Sequence of chain 1.A:
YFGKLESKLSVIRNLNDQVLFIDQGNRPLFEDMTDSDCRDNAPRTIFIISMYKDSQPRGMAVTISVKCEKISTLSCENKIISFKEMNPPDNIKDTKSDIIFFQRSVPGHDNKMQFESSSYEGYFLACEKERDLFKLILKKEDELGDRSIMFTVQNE

Binding-site contacts:
Ligand atom O7 contacts residue ASN186 of chain 1.B at 3.8 Å.
Ligand atom O5 contacts residue THR188 of chain 1.B at 3.6 Å (h-bond).
Ligand atom C7 contacts residue ASN186 of chain 1.B at 3.6 Å.
Ligand atom C4 contacts residue ASN186 of chain 1.B at 4.2 Å.
Ligand atom C2 contacts residue ASN186 of chain 1.B at 2.4 Å.
Ligand atom C7 contacts residue VAL108 of chain 1.B at 4.0 Å (hydrophobic).
Ligand atom O7 contacts residue ASP35 of chain 1.A at 4.0 Å.
Ligand atom C1 contacts residue ASN186 of chain 1.B at 1.4 Å.
Ligand atom O7 contacts residue SER110 of chain 1.B at 4.3 Å.
Ligand atom C5 contacts residue ASN186 of chain 1.B at 3.6 Å.
Ligand atom C6 contacts residue ILE112 of chain 1.B at 4.4 Å (hydrophobic).
Ligand atom C1 contacts residue SER110 of chain 1.B at 3.8 Å.
Ligand atom O6 contacts residue ILE112 of chain 1.B at 3.9 Å.
Ligand atom C1 contacts residue TYR165 of chain 1.B at 3.9 Å (hydrophobic).
Ligand atom C5 contacts residue THR188 of chain 1.B at 3.9 Å.
Ligand atom C2 contacts residue TYR165 of chain 1.B at 3.9 Å (hydrophobic).
Ligand atom C8 contacts residue THR188 of chain 1.B at 4.5 Å.
Ligand atom C6 contacts residue THR188 of chain 1.B at 3.6 Å.
Ligand atom O5 contacts residue SER110 of chain 1.B at 3.7 Å.
Ligand atom N2 contacts residue TYR165 of chain 1.B at 2.9 Å (h-bond).
Ligand atom O5 contacts residue ASN186 of chain 1.B at 2.3 Å (h-bond).
Ligand atom N2 contacts residue ASN186 of chain 1.B at 2.9 Å (h-bond).
Ligand atom C3 contacts residue TYR165 of chain 1.B at 4.5 Å (hydrophobic).
Ligand atom C8 contacts residue GLU105 of chain 1.B at 4.0 Å.
Ligand atom C3 contacts residue ASN186 of chain 1.B at 3.8 Å.
Ligand atom C7 contacts residue TYR165 of chain 1.B at 3.6 Å (hydrophobic).
Ligand atom C8 contacts residue VAL108 of chain 1.B at 4.0 Å (hydrophobic).
Ligand atom C1 contacts residue THR188 of chain 1.B at 4.5 Å.
Ligand atom O7 contacts residue VAL108 of chain 1.B at 3.6 Å.
Ligand atom O6 contacts residue THR188 of chain 1.B at 4.2 Å.
Ligand atom C8 contacts residue TYR165 of chain 1.B at 3.4 Å (hydrophobic).
Ligand atom C2 contacts residue SER110 of chain 1.B at 4.2 Å.

The small molecule below binds the protein below.
Small molecule (SMILES): CC(=O)N[C@H]1[C@H](O[C@H]2[C@H](O)[C@@H](NC(C)=O)CO[C@@H]2CO)O[C@H](CO)[C@@H](O)[C@@H]1O

Sequence of chain 1.B:
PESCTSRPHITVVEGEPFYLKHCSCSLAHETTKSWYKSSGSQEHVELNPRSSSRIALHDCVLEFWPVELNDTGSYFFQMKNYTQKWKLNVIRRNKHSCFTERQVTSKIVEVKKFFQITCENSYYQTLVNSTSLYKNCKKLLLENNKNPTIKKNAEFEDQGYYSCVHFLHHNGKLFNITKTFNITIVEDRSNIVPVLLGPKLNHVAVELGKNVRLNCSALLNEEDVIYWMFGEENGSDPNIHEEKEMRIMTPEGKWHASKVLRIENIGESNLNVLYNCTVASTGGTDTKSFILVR